Binding-site contacts:
Ligand atom O1B contacts residue ARG40 of chain 2.B at 2.9 Å (salt-bridge).
Ligand atom C9 contacts residue ALA169 of chain 2.B at 3.7 Å (hydrophobic).
Ligand atom C4 contacts residue ASP73 of chain 2.B at 4.0 Å.
Ligand atom O4 contacts residue GLU41 of chain 2.B at 3.0 Å (salt-bridge).
Ligand atom O10 contacts residue ASP73 of chain 2.B at 3.7 Å.
Ligand atom O1A contacts residue TYR333 of chain 2.B at 3.5 Å (h-bond).
Ligand atom O10 contacts residue ARG74 of chain 2.B at 2.7 Å (salt-bridge).
Ligand atom C4 contacts residue TYR333 of chain 2.B at 3.7 Å (hydrophobic).
Ligand atom O8 contacts residue GLU199 of chain 2.B at 2.8 Å (salt-bridge).
Ligand atom O6 contacts residue TYR333 of chain 2.B at 3.3 Å (h-bond).
Ligand atom O1B contacts residue ARG298 of chain 2.B at 2.8 Å (salt-bridge).
Ligand atom O9 contacts residue ALA169 of chain 2.B at 3.9 Å.
Ligand atom C8 contacts residue GLU199 of chain 2.B at 3.5 Å.
Ligand atom C9 contacts residue ASN218 of chain 2.B at 3.7 Å.
Ligand atom C3 contacts residue GLU41 of chain 2.B at 3.3 Å.
Ligand atom C6 contacts residue GLU200 of chain 2.B at 3.8 Å.
Ligand atom C1 contacts residue ARG298 of chain 2.B at 3.5 Å.
Ligand atom C3 contacts residue ARG40 of chain 2.B at 3.6 Å.
Ligand atom C4 contacts residue GLU41 of chain 2.B at 3.4 Å.
Ligand atom C8 contacts residue ARG216 of chain 2.B at 3.5 Å.
Ligand atom C5 contacts residue ASP73 of chain 2.B at 3.9 Å.
Ligand atom O1A contacts residue ARG298 of chain 2.B at 2.9 Å (salt-bridge).
Ligand atom O6 contacts residue ARG216 of chain 2.B at 3.8 Å.
Ligand atom C11 contacts residue TRP101 of chain 2.B at 4.0 Å (hydrophobic).
Ligand atom C10 contacts residue ARG74 of chain 2.B at 3.9 Å.
Ligand atom C2 contacts residue TYR333 of chain 2.B at 2.8 Å (hydrophobic).
Ligand atom O9 contacts residue GLU199 of chain 2.B at 2.7 Å (salt-bridge).
Ligand atom C3 contacts residue ASP73 of chain 2.B at 3.6 Å.
Ligand atom O1A contacts residue ARG216 of chain 2.B at 3.0 Å (salt-bridge).
Ligand atom O9 contacts residue ARG147 of chain 2.B at 3.2 Å (salt-bridge).
Ligand atom O8 contacts residue ARG216 of chain 2.B at 3.4 Å.
Ligand atom C9 contacts residue GLU199 of chain 2.B at 3.4 Å.
Ligand atom O4 contacts residue ASP73 of chain 2.B at 3.4 Å (salt-bridge).
Ligand atom C3 contacts residue TYR333 of chain 2.B at 3.1 Å (hydrophobic).
Ligand atom C1 contacts residue ARG40 of chain 2.B at 3.9 Å.
Ligand atom C1 contacts residue TYR333 of chain 2.B at 3.0 Å (hydrophobic).
Ligand atom O1B contacts residue TYR333 of chain 2.B at 3.5 Å (h-bond).
Ligand atom C6 contacts residue TYR333 of chain 2.B at 3.7 Å (hydrophobic).
Ligand atom O8 contacts residue GLU200 of chain 2.B at 3.7 Å.
Ligand atom C11 contacts residue ARG147 of chain 2.B at 3.9 Å.

A protein and the small-molecule ligand that binds it are described below.
Small molecule (SMILES): CC(=O)N[C@H]1[C@H]([C@H](O)[C@H](O)CO)OC(C(=O)O)=C[C@@H]1O

Sequence of chain 2.B:
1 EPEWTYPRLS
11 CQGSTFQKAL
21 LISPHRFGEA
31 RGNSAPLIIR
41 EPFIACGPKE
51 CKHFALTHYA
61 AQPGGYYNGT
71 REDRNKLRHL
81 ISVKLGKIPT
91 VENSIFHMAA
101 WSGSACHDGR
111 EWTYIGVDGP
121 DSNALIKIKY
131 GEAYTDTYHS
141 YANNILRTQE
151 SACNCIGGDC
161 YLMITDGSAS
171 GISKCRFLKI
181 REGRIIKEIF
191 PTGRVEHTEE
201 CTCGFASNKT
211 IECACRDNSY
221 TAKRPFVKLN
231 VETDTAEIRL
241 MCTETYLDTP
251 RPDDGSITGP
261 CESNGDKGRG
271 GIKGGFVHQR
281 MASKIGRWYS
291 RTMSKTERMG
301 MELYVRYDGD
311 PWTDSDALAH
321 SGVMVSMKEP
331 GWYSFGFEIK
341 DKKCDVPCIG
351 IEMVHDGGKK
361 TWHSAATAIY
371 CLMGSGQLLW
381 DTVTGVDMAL